A protein and the small-molecule ligand that binds it are described below.
Small molecule (SMILES): CC(=O)N[C@@H]1[C@@H](O)[C@H](O)[C@@H](CO)O[C@H]1O

Sequence of chain 1.A:
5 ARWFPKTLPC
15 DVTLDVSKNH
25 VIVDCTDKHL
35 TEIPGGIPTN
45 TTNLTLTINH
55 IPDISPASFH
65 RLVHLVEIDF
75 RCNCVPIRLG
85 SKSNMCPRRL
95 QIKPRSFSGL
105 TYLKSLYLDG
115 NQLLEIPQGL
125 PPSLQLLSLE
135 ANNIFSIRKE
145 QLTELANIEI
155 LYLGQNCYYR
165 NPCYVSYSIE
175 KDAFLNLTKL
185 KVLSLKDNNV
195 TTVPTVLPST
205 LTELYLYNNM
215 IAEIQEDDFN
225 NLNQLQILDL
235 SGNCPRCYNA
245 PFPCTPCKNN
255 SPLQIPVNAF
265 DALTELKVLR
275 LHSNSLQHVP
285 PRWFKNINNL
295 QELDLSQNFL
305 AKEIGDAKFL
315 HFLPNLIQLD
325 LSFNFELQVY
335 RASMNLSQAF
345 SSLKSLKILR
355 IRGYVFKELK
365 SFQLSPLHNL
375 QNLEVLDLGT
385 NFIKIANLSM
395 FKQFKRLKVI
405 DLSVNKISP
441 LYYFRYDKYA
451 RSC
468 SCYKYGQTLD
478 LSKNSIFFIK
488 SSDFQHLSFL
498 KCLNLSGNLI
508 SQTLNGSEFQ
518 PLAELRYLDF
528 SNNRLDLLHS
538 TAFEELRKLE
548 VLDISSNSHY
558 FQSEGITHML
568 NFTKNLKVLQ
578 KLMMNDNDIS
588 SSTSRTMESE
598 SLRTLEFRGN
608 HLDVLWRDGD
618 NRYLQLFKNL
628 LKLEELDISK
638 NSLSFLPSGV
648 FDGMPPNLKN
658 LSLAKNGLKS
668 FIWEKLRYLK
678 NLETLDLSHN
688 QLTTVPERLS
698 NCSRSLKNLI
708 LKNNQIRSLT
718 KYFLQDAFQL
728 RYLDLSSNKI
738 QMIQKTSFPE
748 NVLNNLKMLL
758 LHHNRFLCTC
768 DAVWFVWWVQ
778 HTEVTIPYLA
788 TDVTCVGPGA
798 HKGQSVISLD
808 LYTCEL

Binding-site contacts:
Ligand atom O7 contacts residue ASN512 of chain 1.A at 3.2 Å (h-bond).
Ligand atom C5 contacts residue ASN512 of chain 1.A at 3.6 Å.
Ligand atom C7 contacts residue ASN512 of chain 1.A at 3.2 Å.
Ligand atom C2 contacts residue ASN512 of chain 1.A at 2.5 Å.
Ligand atom C1 contacts residue SER514 of chain 1.A at 3.4 Å.
Ligand atom O5 contacts residue ASN512 of chain 1.A at 2.3 Å (h-bond).
Ligand atom C3 contacts residue ASN512 of chain 1.A at 3.8 Å.
Ligand atom N2 contacts residue ASN512 of chain 1.A at 2.9 Å (h-bond).
Ligand atom C8 contacts residue ASN512 of chain 1.A at 4.4 Å.
Ligand atom C1 contacts residue ASN512 of chain 1.A at 1.4 Å.
Ligand atom O5 contacts residue SER514 of chain 1.A at 3.6 Å.
Ligand atom C4 contacts residue ASN512 of chain 1.A at 4.2 Å.
Ligand atom C5 contacts residue SER514 of chain 1.A at 3.8 Å.